A small-molecule ligand and the protein it binds are described below.
Small molecule (SMILES): CC(C)C[C@@H]1NC(=O)[C@H](CO)NC(=O)[C@@H]2CCCN2C(=O)[C@H](CO)NC(=O)[C@H](Cc2ccc(O)cc2)NC(=O)[C@H](C)NC(=O)[C@H](Cc2ccccc2)NC(=O)[C@H]([C@@H](C)O)NC(=O)[C@H](Cc2ccccc2)NC(=O)CSC[C@@H](C(=O)NCC=O)NC(=O)[C@@H]2CCCN2C(=O)[C@H](Cc2ccccc2)NC(=O)[C@H](CC(C)C)NC(=O)[C@H](Cc2ccccc2)NC(=O)[C@H](CC2=c3ccccc3=NC2)NC(=O)[C@H]([C@@H](C)O)NC(=O)[C@H](Cc2ccc(O)cc2)NC1=O

Binding-site contacts:
Ligand atom NE1 contacts residue LEU58 of chain 1.A at 3.5 Å (h-bond).
Ligand atom O contacts residue ASN264 of chain 1.A at 3.0 Å (h-bond).
Ligand atom CZ contacts residue LEU58 of chain 1.A at 3.4 Å (hydrophobic).
Ligand atom CZ contacts residue PHE261 of chain 1.A at 3.5 Å (hydrophobic).
Ligand atom CD1 contacts residue PRO61 of chain 1.A at 3.4 Å (hydrophobic).
Ligand atom N contacts residue SER265 of chain 1.A at 3.1 Å (h-bond).
Ligand atom CZ2 contacts residue LEU58 of chain 1.A at 3.5 Å (hydrophobic).
Ligand atom OH contacts residue ALA54 of chain 1.A at 2.7 Å (h-bond).
Ligand atom OH contacts residue LEU58 of chain 1.A at 3.2 Å (h-bond).
Ligand atom CE1 contacts residue GLY57 of chain 1.A at 3.4 Å.
Ligand atom CE2 contacts residue PRO61 of chain 1.A at 3.6 Å (hydrophobic).
Ligand atom CB contacts residue PHE262 of chain 1.A at 3.5 Å (hydrophobic).
Ligand atom CD1 contacts residue ALA54 of chain 1.A at 3.5 Å (hydrophobic).
Ligand atom O contacts residue ALA54 of chain 1.A at 3.4 Å.
Ligand atom CE1 contacts residue PHE261 of chain 1.A at 3.5 Å (hydrophobic).
Ligand atom O contacts residue PHE262 of chain 1.A at 3.1 Å.
Ligand atom CD2 contacts residue PHE262 of chain 1.A at 3.5 Å (hydrophobic).
Ligand atom CE1 contacts residue SER265 of chain 1.A at 3.6 Å.
Ligand atom CB contacts residue SER265 of chain 1.A at 3.4 Å.
Ligand atom CE1 contacts residue LEU58 of chain 1.A at 3.6 Å (hydrophobic).
Ligand atom CE2 contacts residue ASN264 of chain 1.A at 3.4 Å.
Ligand atom CE1 contacts residue PRO50 of chain 1.A at 3.5 Å (hydrophobic).
Ligand atom CZ contacts residue SER265 of chain 1.A at 3.5 Å.
Ligand atom C contacts residue SER265 of chain 1.A at 3.4 Å.
Ligand atom C contacts residue SER265 of chain 1.A at 3.7 Å.
Ligand atom CA contacts residue SER265 of chain 1.A at 3.6 Å.
Ligand atom CD2 contacts residue LEU58 of chain 1.A at 3.6 Å (hydrophobic).
Ligand atom CZ contacts residue GLY57 of chain 1.A at 3.6 Å.
Ligand atom CE2 contacts residue SER265 of chain 1.A at 3.4 Å.
Ligand atom CD contacts residue OLC1 of chain 1.C at 3.7 Å.
Ligand atom OH contacts residue PRO50 of chain 1.A at 3.4 Å.
Ligand atom O contacts residue SER265 of chain 1.A at 2.9 Å (h-bond).
Ligand atom CZ contacts residue ALA54 of chain 1.A at 3.4 Å (hydrophobic).
Ligand atom OG1 contacts residue ASN264 of chain 1.A at 3.7 Å.
Ligand atom CD1 contacts residue GLY57 of chain 1.A at 3.4 Å.
Ligand atom OH contacts residue GLY57 of chain 1.A at 3.2 Å.
Ligand atom CD2 contacts residue SER265 of chain 1.A at 3.6 Å.
Ligand atom NE1 contacts residue GLY57 of chain 1.A at 3.0 Å (h-bond).
Ligand atom NE1 contacts residue PRO61 of chain 1.A at 3.2 Å.
Ligand atom N contacts residue PHE261 of chain 1.A at 2.9 Å (h-bond).

Sequence of chain 1.A:
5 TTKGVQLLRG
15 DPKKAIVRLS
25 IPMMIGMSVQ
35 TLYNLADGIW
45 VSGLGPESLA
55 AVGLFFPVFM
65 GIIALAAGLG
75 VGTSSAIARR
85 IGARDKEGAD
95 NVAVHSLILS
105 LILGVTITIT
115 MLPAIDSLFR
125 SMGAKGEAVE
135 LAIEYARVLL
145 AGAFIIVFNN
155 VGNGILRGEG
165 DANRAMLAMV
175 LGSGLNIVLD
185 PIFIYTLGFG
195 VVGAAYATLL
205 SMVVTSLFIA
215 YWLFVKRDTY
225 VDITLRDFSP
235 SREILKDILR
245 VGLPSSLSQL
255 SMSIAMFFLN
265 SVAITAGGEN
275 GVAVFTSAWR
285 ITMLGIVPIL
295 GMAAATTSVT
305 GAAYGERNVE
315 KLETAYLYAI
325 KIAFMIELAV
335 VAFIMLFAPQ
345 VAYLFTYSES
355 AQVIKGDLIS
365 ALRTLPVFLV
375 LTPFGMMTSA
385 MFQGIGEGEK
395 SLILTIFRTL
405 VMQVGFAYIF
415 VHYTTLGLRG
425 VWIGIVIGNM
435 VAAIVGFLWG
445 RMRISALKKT